Binding-site contacts:
Ligand atom C contacts residue ILE316 of chain 1.B at 3.8 Å (hydrophobic).
Ligand atom C5 contacts residue ALA352 of chain 1.B at 4.5 Å (hydrophobic).
Ligand atom C2 contacts residue ALA352 of chain 1.B at 4.2 Å (hydrophobic).
Ligand atom O1 contacts residue MET257 of chain 1.B at 4.1 Å.
Ligand atom C3 contacts residue ALA315 of chain 1.B at 3.8 Å (hydrophobic).
Ligand atom N contacts residue LEU253 of chain 1.B at 3.5 Å.
Ligand atom C1 contacts residue CYS239 of chain 1.B at 4.3 Å (hydrophobic).
Ligand atom N contacts residue CYS239 of chain 1.B at 3.9 Å.
Ligand atom C3 contacts residue ILE316 of chain 1.B at 3.8 Å (hydrophobic).
Ligand atom C3 contacts residue THR351 of chain 1.B at 4.1 Å.
Ligand atom C4 contacts residue THR179 of chain 1.A at 4.2 Å.
Ligand atom S contacts residue LEU253 of chain 1.B at 4.3 Å.
Ligand atom C contacts residue CYS239 of chain 1.B at 3.3 Å (hydrophobic).
Ligand atom O1 contacts residue ALA314 of chain 1.B at 4.4 Å.
Ligand atom O1 contacts residue ASN256 of chain 1.B at 4.4 Å.
Ligand atom N contacts residue ALA314 of chain 1.B at 4.0 Å.
Ligand atom C5 contacts residue LYS350 of chain 1.B at 4.2 Å.
Ligand atom C4 contacts residue THR351 of chain 1.B at 3.8 Å.
Ligand atom C contacts residue LEU253 of chain 1.B at 3.7 Å (hydrophobic).
Ligand atom C7 contacts residue LEU253 of chain 1.B at 3.8 Å (hydrophobic).
Ligand atom C1 contacts residue ALA314 of chain 1.B at 4.0 Å (hydrophobic).
Ligand atom C4 contacts residue ALA352 of chain 1.B at 3.2 Å (hydrophobic).
Ligand atom C4 contacts residue LYS350 of chain 1.B at 4.4 Å.
Ligand atom C2 contacts residue ALA315 of chain 1.B at 4.5 Å (hydrophobic).
Ligand atom C5 contacts residue THR179 of chain 1.A at 3.9 Å.
Ligand atom C contacts residue ALA314 of chain 1.B at 4.4 Å (hydrophobic).
Ligand atom C2 contacts residue ALA314 of chain 1.B at 4.2 Å (hydrophobic).
Ligand atom O contacts residue THR179 of chain 1.A at 3.4 Å (h-bond).
Ligand atom O1 contacts residue LEU253 of chain 1.B at 3.4 Å.
Ligand atom C3 contacts residue ALA352 of chain 1.B at 3.1 Å (hydrophobic).
Ligand atom C2 contacts residue ILE316 of chain 1.B at 3.4 Å (hydrophobic).
Ligand atom O contacts residue ASN256 of chain 1.B at 4.0 Å.
Ligand atom C contacts residue ILE368 of chain 1.B at 3.8 Å (hydrophobic).
Ligand atom C2 contacts residue CYS239 of chain 1.B at 4.3 Å (hydrophobic).

Sequence of chain 1.B:
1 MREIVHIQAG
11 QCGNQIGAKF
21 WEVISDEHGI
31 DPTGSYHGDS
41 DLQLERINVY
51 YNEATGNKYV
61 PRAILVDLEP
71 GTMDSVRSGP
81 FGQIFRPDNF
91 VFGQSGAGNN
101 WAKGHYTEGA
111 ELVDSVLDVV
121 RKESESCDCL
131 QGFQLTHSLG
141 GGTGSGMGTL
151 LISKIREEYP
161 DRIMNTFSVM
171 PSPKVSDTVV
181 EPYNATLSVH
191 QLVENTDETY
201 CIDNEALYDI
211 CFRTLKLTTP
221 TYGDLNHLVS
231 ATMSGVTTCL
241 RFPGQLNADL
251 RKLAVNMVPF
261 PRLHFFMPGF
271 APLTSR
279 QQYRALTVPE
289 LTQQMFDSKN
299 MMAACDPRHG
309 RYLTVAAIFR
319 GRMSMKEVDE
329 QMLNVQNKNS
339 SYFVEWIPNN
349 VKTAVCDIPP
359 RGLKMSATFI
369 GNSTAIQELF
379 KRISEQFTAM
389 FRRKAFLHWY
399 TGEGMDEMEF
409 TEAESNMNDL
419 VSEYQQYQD

Sequence of chain 1.A:
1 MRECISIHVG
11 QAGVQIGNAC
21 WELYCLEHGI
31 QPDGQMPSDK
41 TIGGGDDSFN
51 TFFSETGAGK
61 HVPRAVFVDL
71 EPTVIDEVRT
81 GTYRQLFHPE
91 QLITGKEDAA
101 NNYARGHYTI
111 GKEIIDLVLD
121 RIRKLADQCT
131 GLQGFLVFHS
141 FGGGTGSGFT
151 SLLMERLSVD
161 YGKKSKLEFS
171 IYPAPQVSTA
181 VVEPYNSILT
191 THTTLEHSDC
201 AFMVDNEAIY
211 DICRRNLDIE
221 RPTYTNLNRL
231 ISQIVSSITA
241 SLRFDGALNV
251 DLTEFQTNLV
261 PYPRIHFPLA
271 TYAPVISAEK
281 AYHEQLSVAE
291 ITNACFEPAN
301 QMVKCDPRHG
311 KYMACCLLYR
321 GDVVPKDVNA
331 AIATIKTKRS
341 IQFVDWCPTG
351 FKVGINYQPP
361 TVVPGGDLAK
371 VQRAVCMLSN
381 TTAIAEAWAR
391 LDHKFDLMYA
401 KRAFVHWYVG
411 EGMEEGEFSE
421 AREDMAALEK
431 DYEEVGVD

The small molecule below binds the protein below.
Small molecule (SMILES): CNc1ccccc1S(C)(=O)=O